Sequence of chain 58.A:
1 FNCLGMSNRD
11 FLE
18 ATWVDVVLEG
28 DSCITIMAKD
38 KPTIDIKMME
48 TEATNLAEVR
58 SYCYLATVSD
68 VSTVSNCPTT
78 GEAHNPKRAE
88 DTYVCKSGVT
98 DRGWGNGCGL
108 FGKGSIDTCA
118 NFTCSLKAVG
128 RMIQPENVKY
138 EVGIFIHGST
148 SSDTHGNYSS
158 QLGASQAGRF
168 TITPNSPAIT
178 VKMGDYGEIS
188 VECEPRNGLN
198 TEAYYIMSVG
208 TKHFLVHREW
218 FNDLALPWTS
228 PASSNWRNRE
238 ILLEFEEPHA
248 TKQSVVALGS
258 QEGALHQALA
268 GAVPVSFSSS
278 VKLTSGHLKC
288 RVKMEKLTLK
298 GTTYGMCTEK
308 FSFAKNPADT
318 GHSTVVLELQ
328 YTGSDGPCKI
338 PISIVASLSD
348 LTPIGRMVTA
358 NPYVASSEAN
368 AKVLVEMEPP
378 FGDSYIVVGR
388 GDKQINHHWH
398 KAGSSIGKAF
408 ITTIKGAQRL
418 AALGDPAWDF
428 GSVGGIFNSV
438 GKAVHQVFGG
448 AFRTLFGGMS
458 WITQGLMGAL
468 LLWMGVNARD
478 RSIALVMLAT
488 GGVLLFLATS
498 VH

Binding-site contacts:
Ligand atom O6 contacts residue THR120 of chain 58.A at 3.1 Å (h-bond).
Ligand atom C7 contacts residue TYR90 of chain 58.A at 4.2 Å (hydrophobic).
Ligand atom O7 contacts residue ASN118 of chain 58.A at 4.3 Å.
Ligand atom C8 contacts residue SER66 of chain 58.A at 3.3 Å.
Ligand atom C5 contacts residue THR89 of chain 58.A at 4.5 Å.
Ligand atom O6 contacts residue PHE119 of chain 58.A at 3.0 Å (h-bond).
Ligand atom C2 contacts residue ASN118 of chain 58.A at 2.4 Å.
Ligand atom C1 contacts residue THR120 of chain 58.A at 4.4 Å.
Ligand atom C6 contacts residue THR120 of chain 58.A at 3.4 Å.
Ligand atom O7 contacts residue ASP67 of chain 58.A at 2.8 Å (salt-bridge).
Ligand atom O5 contacts residue PHE119 of chain 58.A at 4.1 Å.
Ligand atom C6 contacts residue PHE119 of chain 58.A at 4.2 Å (hydrophobic).
Ligand atom N2 contacts residue TYR90 of chain 58.A at 4.2 Å.
Ligand atom O7 contacts residue TYR90 of chain 58.A at 3.8 Å.
Ligand atom N2 contacts residue ASP67 of chain 58.A at 4.5 Å.
Ligand atom C8 contacts residue ASN118 of chain 58.A at 3.6 Å.
Ligand atom C1 contacts residue ASN118 of chain 58.A at 1.4 Å.
Ligand atom C5 contacts residue THR120 of chain 58.A at 4.0 Å.
Ligand atom C4 contacts residue ASN118 of chain 58.A at 4.2 Å.
Ligand atom C3 contacts residue ASN118 of chain 58.A at 3.8 Å.
Ligand atom N2 contacts residue ASN118 of chain 58.A at 2.9 Å (h-bond).
Ligand atom O5 contacts residue THR89 of chain 58.A at 4.5 Å.
Ligand atom C5 contacts residue ASN118 of chain 58.A at 3.6 Å.
Ligand atom C7 contacts residue ASN118 of chain 58.A at 3.4 Å.
Ligand atom C8 contacts residue ASP67 of chain 58.A at 3.3 Å.
Ligand atom O6 contacts residue THR89 of chain 58.A at 4.0 Å.
Ligand atom C7 contacts residue ASP67 of chain 58.A at 3.3 Å.
Ligand atom O5 contacts residue THR120 of chain 58.A at 3.2 Å (h-bond).
Ligand atom O5 contacts residue ASN118 of chain 58.A at 2.4 Å (h-bond).
Ligand atom C1 contacts residue THR89 of chain 58.A at 4.2 Å.

This small molecule binds to this protein.
Small molecule (SMILES): CC(=O)N[C@@H]1[C@@H](O)[C@H](O)[C@@H](CO)O[C@H]1O